Sequence of chain 1.A:
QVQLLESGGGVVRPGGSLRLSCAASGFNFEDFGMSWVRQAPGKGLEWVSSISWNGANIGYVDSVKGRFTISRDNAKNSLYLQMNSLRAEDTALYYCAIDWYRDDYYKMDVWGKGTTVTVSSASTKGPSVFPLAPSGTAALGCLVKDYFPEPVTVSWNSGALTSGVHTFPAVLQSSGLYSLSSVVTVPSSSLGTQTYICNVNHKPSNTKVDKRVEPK

Sequence of chain 1.B:
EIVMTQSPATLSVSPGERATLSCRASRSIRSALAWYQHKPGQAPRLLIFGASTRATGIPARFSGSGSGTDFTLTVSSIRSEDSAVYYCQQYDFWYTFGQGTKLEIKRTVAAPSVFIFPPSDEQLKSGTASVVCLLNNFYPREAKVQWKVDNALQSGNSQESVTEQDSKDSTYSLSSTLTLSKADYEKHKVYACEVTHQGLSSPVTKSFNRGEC

A protein and the small-molecule ligand that binds it are described below.
Small molecule (SMILES): OC[C@H]1O[C@@H](O[C@@H]2[C@@H](OC[C@H]3O[C@H](OC[C@H]4O[C@H](O)[C@@H](O)[C@@H]4O)[C@@H](O)[C@@H]3O)O[C@H](CO)[C@H]2O)[C@@H](O)[C@@H]1O

Binding-site contacts:
Ligand atom O2 contacts residue SER50 of chain 1.A at 2.8 Å (h-bond).
Ligand atom C5 contacts residue TYR95 of chain 1.B at 3.5 Å (hydrophobic).
Ligand atom O3 contacts residue ASP99 of chain 1.A at 2.7 Å (salt-bridge).
Ligand atom C4 contacts residue TYR91 of chain 1.B at 3.7 Å (hydrophobic).
Ligand atom O4 contacts residue ASN57 of chain 1.A at 3.1 Å (h-bond).
Ligand atom C4 contacts residue TRP94 of chain 1.B at 3.7 Å (hydrophobic).
Ligand atom O2 contacts residue ALA56 of chain 1.A at 2.8 Å (h-bond).
Ligand atom C1 contacts residue TRP94 of chain 1.B at 3.6 Å (hydrophobic).
Ligand atom C5 contacts residue ASN57 of chain 1.A at 3.6 Å.
Ligand atom C2 contacts residue SER50 of chain 1.A at 3.4 Å.
Ligand atom O2 contacts residue ASN57 of chain 1.A at 3.7 Å.
Ligand atom O5 contacts residue ASN57 of chain 1.A at 3.4 Å (h-bond).
Ligand atom C2 contacts residue TYR95 of chain 1.B at 3.8 Å (hydrophobic).
Ligand atom C4 contacts residue PHE93 of chain 1.B at 3.8 Å (hydrophobic).
Ligand atom O2 contacts residue TRP94 of chain 1.B at 3.5 Å.
Ligand atom O5 contacts residue ASP103 of chain 1.A at 2.6 Å (salt-bridge).
Ligand atom C3 contacts residue ASP99 of chain 1.A at 3.5 Å.
Ligand atom O5 contacts residue TRP100 of chain 1.A at 3.0 Å (h-bond).
Ligand atom C2 contacts residue ALA56 of chain 1.A at 3.7 Å (hydrophobic).
Ligand atom C5 contacts residue TYR91 of chain 1.B at 3.5 Å (hydrophobic).
Ligand atom O3 contacts residue SER52 of chain 1.A at 3.4 Å.
Ligand atom C2 contacts residue TRP94 of chain 1.B at 3.8 Å (hydrophobic).
Ligand atom C5 contacts residue PHE93 of chain 1.B at 3.8 Å (hydrophobic).
Ligand atom C3 contacts residue TRP100 of chain 1.A at 3.8 Å (hydrophobic).
Ligand atom C5 contacts residue ASP103 of chain 1.A at 3.4 Å.
Ligand atom O4 contacts residue TRP94 of chain 1.B at 2.9 Å (h-bond).
Ligand atom C5 contacts residue ARG102 of chain 1.A at 3.6 Å.
Ligand atom C5 contacts residue TRP94 of chain 1.B at 3.6 Å (hydrophobic).
Ligand atom O5 contacts residue TYR91 of chain 1.B at 2.6 Å (h-bond).
Ligand atom C1 contacts residue ASN57 of chain 1.A at 3.6 Å.
Ligand atom C5 contacts residue TRP100 of chain 1.A at 3.7 Å (hydrophobic).
Ligand atom C3 contacts residue ASN57 of chain 1.A at 3.7 Å.
Ligand atom C1 contacts residue ASN57 of chain 1.A at 3.4 Å.
Ligand atom O5 contacts residue TYR95 of chain 1.B at 3.6 Å.
Ligand atom C5 contacts residue TRP100 of chain 1.A at 3.6 Å (hydrophobic).
Ligand atom O4 contacts residue ASN57 of chain 1.A at 3.5 Å (h-bond).
Ligand atom O2 contacts residue TYR95 of chain 1.B at 2.7 Å (h-bond).
Ligand atom O2 contacts residue ASP99 of chain 1.A at 3.8 Å.
Ligand atom O3 contacts residue GLY33 of chain 1.A at 3.6 Å.
Ligand atom C4 contacts residue SER52 of chain 1.A at 3.6 Å.